The small molecule below binds the protein below.
Small molecule (SMILES): CC(=O)N[C@@H]1[C@@H](O)[C@H](O)[C@@H](CO)O[C@H]1O

Binding-site contacts:
Ligand atom N2 contacts residue ILE58 of chain 1.FB at 3.3 Å.
Ligand atom C2 contacts residue GLU105 of chain 1.FB at 4.0 Å.
Ligand atom C8 contacts residue ILE58 of chain 1.FB at 3.6 Å (hydrophobic).
Ligand atom C7 contacts residue ASN88 of chain 1.FB at 4.1 Å.
Ligand atom C2 contacts residue ILE58 of chain 1.FB at 3.9 Å (hydrophobic).
Ligand atom C7 contacts residue ILE58 of chain 1.FB at 3.4 Å (hydrophobic).
Ligand atom C5 contacts residue ASN88 of chain 1.FB at 3.8 Å.
Ligand atom O5 contacts residue ASN88 of chain 1.FB at 2.6 Å (h-bond).
Ligand atom C2 contacts residue ASN88 of chain 1.FB at 2.5 Å.
Ligand atom C1 contacts residue GLU105 of chain 1.FB at 4.2 Å.
Ligand atom C4 contacts residue ASN88 of chain 1.FB at 4.4 Å.
Ligand atom O6 contacts residue GLY89 of chain 1.FB at 4.3 Å.
Ligand atom C5 contacts residue GLY89 of chain 1.FB at 4.3 Å.
Ligand atom C1 contacts residue ARG56 of chain 1.FB at 4.3 Å.
Ligand atom C1 contacts residue ASN88 of chain 1.FB at 1.5 Å.
Ligand atom C6 contacts residue GLY89 of chain 1.FB at 3.4 Å.
Ligand atom C3 contacts residue ASN88 of chain 1.FB at 3.9 Å.
Ligand atom O7 contacts residue ILE58 of chain 1.FB at 4.1 Å.
Ligand atom O5 contacts residue GLU105 of chain 1.FB at 4.5 Å.
Ligand atom N2 contacts residue ASN88 of chain 1.FB at 2.9 Å (h-bond).
Ligand atom N2 contacts residue ARG56 of chain 1.FB at 4.5 Å.
Ligand atom C8 contacts residue ARG56 of chain 1.FB at 4.1 Å.
Ligand atom C1 contacts residue ILE58 of chain 1.FB at 4.2 Å (hydrophobic).
Ligand atom O5 contacts residue GLY89 of chain 1.FB at 3.6 Å.
Ligand atom C8 contacts residue SER54 of chain 1.FB at 4.4 Å.

Sequence of chain 1.FB:
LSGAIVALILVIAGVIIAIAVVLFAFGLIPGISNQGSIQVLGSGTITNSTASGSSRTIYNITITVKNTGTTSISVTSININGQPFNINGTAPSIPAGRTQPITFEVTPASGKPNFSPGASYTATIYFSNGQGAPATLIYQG